Binding-site contacts:
Ligand atom O15 contacts residue THR85 of chain 3.B at 3.2 Å (h-bond).
Ligand atom O24 contacts residue DMS1 of chain 3.H at 3.2 Å (h-bond).
Ligand atom C31 contacts residue GLY228 of chain 3.B at 3.6 Å.
Ligand atom O11 contacts residue SER84 of chain 3.B at 3.6 Å (h-bond).
Ligand atom C22 contacts residue ASP226 of chain 3.B at 3.5 Å.
Ligand atom O30 contacts residue THR18 of chain 3.B at 3.5 Å (h-bond).
Ligand atom C22 contacts residue ASP38 of chain 3.B at 3.4 Å.
Ligand atom C35 contacts residue GLN135 of chain 3.B at 3.3 Å.
Ligand atom C23 contacts residue ASP38 of chain 3.B at 3.3 Å.
Ligand atom O30 contacts residue TYR20 of chain 3.B at 3.1 Å (h-bond).
Ligand atom C35 contacts residue THR309 of chain 3.B at 3.3 Å.
Ligand atom O24 contacts residue GLN19 of chain 3.B at 3.6 Å.
Ligand atom C23 contacts residue GLY40 of chain 3.B at 3.3 Å.
Ligand atom C37 contacts residue ALA229 of chain 3.B at 3.4 Å (hydrophobic).
Ligand atom C27 contacts residue GLY40 of chain 3.B at 3.6 Å.
Ligand atom C34 contacts residue VAL127 of chain 3.B at 3.4 Å (hydrophobic).
Ligand atom C36 contacts residue GLN19 of chain 3.B at 3.7 Å.
Ligand atom C20 contacts residue GLY40 of chain 3.B at 3.7 Å.
Ligand atom C25 contacts residue LEU224 of chain 3.B at 3.7 Å (hydrophobic).
Ligand atom O12 contacts residue SER84 of chain 3.B at 2.9 Å (h-bond).
Ligand atom C33 contacts residue ASP38 of chain 3.B at 3.4 Å.
Ligand atom C5 contacts residue TYR83 of chain 3.B at 3.6 Å (hydrophobic).
Ligand atom N14 contacts residue ASP226 of chain 3.B at 2.8 Å (salt-bridge).
Ligand atom O28 contacts residue DMS1 of chain 3.H at 3.0 Å (h-bond).
Ligand atom C33 contacts residue VAL36 of chain 3.B at 3.7 Å (hydrophobic).
Ligand atom C32 contacts residue VAL36 of chain 3.B at 3.7 Å (hydrophobic).
Ligand atom O12 contacts residue TYR83 of chain 3.B at 3.6 Å.
Ligand atom C37 contacts residue THR227 of chain 3.B at 3.3 Å.
Ligand atom O11 contacts residue ILE305 of chain 3.B at 3.4 Å.
Ligand atom C31 contacts residue SER230 of chain 3.B at 3.4 Å.
Ligand atom N14 contacts residue ASP38 of chain 3.B at 2.7 Å (salt-bridge).
Ligand atom C25 contacts residue GLY40 of chain 3.B at 3.2 Å.
Ligand atom C22 contacts residue GLY228 of chain 3.B at 3.3 Å.
Ligand atom N4 contacts residue ASP226 of chain 3.B at 3.6 Å.
Ligand atom C36 contacts residue LEU121 of chain 3.B at 3.6 Å (hydrophobic).
Ligand atom O30 contacts residue GLN19 of chain 3.B at 3.4 Å.
Ligand atom C32 contacts residue GLY228 of chain 3.B at 3.3 Å.
Ligand atom C36 contacts residue ALA122 of chain 3.B at 3.5 Å (hydrophobic).
Ligand atom C31 contacts residue THR18 of chain 3.B at 3.3 Å.
Ligand atom C36 contacts residue PRO118 of chain 3.B at 3.6 Å (hydrophobic).

Sequence of chain 3.B:
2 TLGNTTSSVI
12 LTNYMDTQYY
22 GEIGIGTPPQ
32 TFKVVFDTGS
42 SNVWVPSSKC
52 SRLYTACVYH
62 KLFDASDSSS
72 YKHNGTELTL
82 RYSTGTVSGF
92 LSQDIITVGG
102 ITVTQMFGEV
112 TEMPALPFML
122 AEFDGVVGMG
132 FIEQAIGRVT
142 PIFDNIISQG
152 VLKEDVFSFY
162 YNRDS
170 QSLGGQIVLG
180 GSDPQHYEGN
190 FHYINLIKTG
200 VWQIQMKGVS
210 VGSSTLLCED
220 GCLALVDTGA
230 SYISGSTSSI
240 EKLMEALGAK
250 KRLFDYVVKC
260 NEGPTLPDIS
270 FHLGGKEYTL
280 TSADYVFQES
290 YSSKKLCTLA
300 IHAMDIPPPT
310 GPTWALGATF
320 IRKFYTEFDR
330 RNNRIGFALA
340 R

A protein and the small-molecule ligand that binds it are described below.
Small molecule (SMILES): COCCCOc1cc(C(=O)N(C[C@@H]2CNC[C@H]2NS(=O)(=O)c2ccc(C)cc2)C(C)C)ccc1OC